Sequence of chain 1.A:
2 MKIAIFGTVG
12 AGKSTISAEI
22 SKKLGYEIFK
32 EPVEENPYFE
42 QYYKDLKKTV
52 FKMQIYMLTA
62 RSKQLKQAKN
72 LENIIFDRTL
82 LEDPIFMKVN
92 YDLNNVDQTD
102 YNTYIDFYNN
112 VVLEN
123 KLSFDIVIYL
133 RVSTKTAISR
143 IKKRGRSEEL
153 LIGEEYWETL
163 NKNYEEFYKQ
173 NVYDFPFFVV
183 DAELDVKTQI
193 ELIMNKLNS

This small molecule binds to this protein.
Small molecule (SMILES): Nc1ncnc2c1ncn2[C@H]1C[C@H](O)[C@@H](CO[P](=O)(O)O[P](=O)(O)OP(=O)(O)O)O1

Binding-site contacts:
Ligand atom O1A contacts residue LYS14 of chain 1.A at 3.0 Å (salt-bridge).
Ligand atom O3B contacts residue SER15 of chain 1.A at 3.3 Å (h-bond).
Ligand atom O2G contacts residue GLY11 of chain 1.A at 3.2 Å (h-bond).
Ligand atom PB contacts residue MG1 of chain 1.H at 3.4 Å.
Ligand atom O5' contacts residue ARG79 of chain 1.A at 3.5 Å (salt-bridge).
Ligand atom C3' contacts residue TYR44 of chain 1.A at 3.3 Å (hydrophobic).
Ligand atom O1G contacts residue LYS14 of chain 1.A at 2.9 Å (salt-bridge).
Ligand atom O1G contacts residue GLY13 of chain 1.A at 3.3 Å.
Ligand atom C6 contacts residue PHE87 of chain 1.A at 3.5 Å (hydrophobic).
Ligand atom PA contacts residue MG1 of chain 1.H at 3.4 Å.
Ligand atom C6 contacts residue GLN55 of chain 1.A at 3.3 Å.
Ligand atom O2A contacts residue MG1 of chain 1.H at 2.0 Å.
Ligand atom O1A contacts residue VAL10 of chain 1.A at 3.5 Å.
Ligand atom O3B contacts residue LYS14 of chain 1.A at 3.3 Å.
Ligand atom O3' contacts residue GLU151 of chain 1.A at 2.6 Å (salt-bridge).
Ligand atom O1A contacts residue ARG79 of chain 1.A at 3.0 Å (salt-bridge).
Ligand atom O1B contacts residue MG1 of chain 1.H at 2.2 Å.
Ligand atom N7 contacts residue ARG62 of chain 1.A at 3.0 Å (salt-bridge).
Ligand atom PG contacts residue LYS14 of chain 1.A at 3.3 Å.
Ligand atom O3A contacts residue LYS14 of chain 1.A at 3.4 Å (salt-bridge).
Ligand atom O3G contacts residue ALA12 of chain 1.A at 3.4 Å (h-bond).
Ligand atom O5' contacts residue GLU32 of chain 1.A at 3.5 Å (salt-bridge).
Ligand atom O3G contacts residue LYS14 of chain 1.A at 2.8 Å (salt-bridge).
Ligand atom O2A contacts residue VAL10 of chain 1.A at 3.3 Å.
Ligand atom O3G contacts residue GLY13 of chain 1.A at 3.1 Å (h-bond).
Ligand atom O1G contacts residue SER15 of chain 1.A at 2.7 Å (h-bond).
Ligand atom N1 contacts residue GLN55 of chain 1.A at 3.0 Å (h-bond).
Ligand atom O3' contacts residue TYR44 of chain 1.A at 2.6 Å (h-bond).
Ligand atom C5' contacts residue GLU32 of chain 1.A at 3.2 Å.
Ligand atom C5' contacts residue ARG79 of chain 1.A at 3.0 Å.
Ligand atom PG contacts residue MG1 of chain 1.H at 3.4 Å.
Ligand atom C2 contacts residue TYR43 of chain 1.A at 3.3 Å (hydrophobic).
Ligand atom O2B contacts residue ASP78 of chain 1.A at 2.4 Å (salt-bridge).
Ligand atom N1 contacts residue PHE87 of chain 1.A at 3.4 Å.
Ligand atom C3' contacts residue GLU151 of chain 1.A at 3.5 Å.
Ligand atom O3' contacts residue PHE40 of chain 1.A at 3.5 Å.
Ligand atom N6 contacts residue GLN55 of chain 1.A at 2.8 Å (h-bond).
Ligand atom N6 contacts residue ASP84 of chain 1.A at 2.6 Å (salt-bridge).
Ligand atom C2' contacts residue TYR44 of chain 1.A at 3.1 Å (hydrophobic).
Ligand atom O2G contacts residue MG1 of chain 1.H at 2.1 Å.